Binding-site contacts:
Ligand atom C3 contacts residue ASN90 of chain 2.A at 3.7 Å.
Ligand atom O6 contacts residue HIS57 of chain 2.A at 3.6 Å.
Ligand atom C3 contacts residue LYS91 of chain 2.A at 3.6 Å.
Ligand atom O6 contacts residue GLN56 of chain 2.A at 3.1 Å (h-bond).
Ligand atom C6B contacts residue ASP59 of chain 1.E at 3.8 Å.
Ligand atom O3 contacts residue ASN90 of chain 2.A at 2.7 Å (h-bond).
Ligand atom C7' contacts residue GLY33 of chain 2.B at 3.5 Å.
Ligand atom C7B contacts residue ILE58 of chain 2.A at 3.5 Å (hydrophobic).
Ligand atom O3 contacts residue TRP88 of chain 2.A at 3.8 Å.
Ligand atom C2B contacts residue ASP59 of chain 1.E at 3.1 Å.
Ligand atom C4 contacts residue TRP88 of chain 2.A at 3.5 Å (hydrophobic).
Ligand atom C6B contacts residue ILE58 of chain 2.A at 3.4 Å (hydrophobic).
Ligand atom O2 contacts residue ASN90 of chain 2.A at 3.0 Å (h-bond).
Ligand atom N2' contacts residue TYR12 of chain 2.A at 3.7 Å.
Ligand atom O1B contacts residue ASP59 of chain 1.E at 2.8 Å (salt-bridge).
Ligand atom O4 contacts residue LYS91 of chain 2.A at 2.8 Å (salt-bridge).
Ligand atom N2' contacts residue GLY33 of chain 2.B at 3.0 Å.
Ligand atom C4 contacts residue LYS91 of chain 2.A at 3.8 Å.
Ligand atom C6 contacts residue TRP88 of chain 2.A at 3.7 Å (hydrophobic).
Ligand atom C3B contacts residue ASP59 of chain 1.E at 3.6 Å.
Ligand atom C2B contacts residue ILE58 of chain 1.E at 3.8 Å (hydrophobic).
Ligand atom O3' contacts residue TRP88 of chain 2.A at 3.5 Å.
Ligand atom C5 contacts residue TRP88 of chain 2.A at 3.6 Å (hydrophobic).
Ligand atom O3' contacts residue GLY33 of chain 2.B at 2.9 Å (h-bond).
Ligand atom O5 contacts residue GLN56 of chain 2.A at 3.4 Å (h-bond).
Ligand atom C6 contacts residue HIS57 of chain 2.A at 3.5 Å.
Ligand atom O3' contacts residue GLN61 of chain 2.A at 3.4 Å (h-bond).
Ligand atom C4 contacts residue GLU51 of chain 2.A at 3.3 Å.
Ligand atom C6 contacts residue GLN56 of chain 2.A at 3.7 Å.
Ligand atom O4 contacts residue GLU51 of chain 2.A at 2.6 Å (salt-bridge).
Ligand atom O4 contacts residue GLN56 of chain 2.A at 3.5 Å.
Ligand atom O6 contacts residue GLN61 of chain 2.A at 3.0 Å (h-bond).
Ligand atom C3 contacts residue TRP88 of chain 2.A at 3.6 Å (hydrophobic).
Ligand atom N4' contacts residue ILE58 of chain 2.A at 3.7 Å.
Ligand atom C7B contacts residue GLY33 of chain 2.B at 3.7 Å.
Ligand atom O1 contacts residue TRP88 of chain 2.A at 3.8 Å.
Ligand atom C5B contacts residue ILE58 of chain 2.A at 3.5 Å (hydrophobic).
Ligand atom C8' contacts residue GLY33 of chain 2.B at 3.4 Å.
Ligand atom C7B contacts residue LYS34 of chain 2.B at 3.5 Å.
Ligand atom O3 contacts residue LYS91 of chain 2.A at 2.8 Å (salt-bridge).

Sequence of chain 2.A:
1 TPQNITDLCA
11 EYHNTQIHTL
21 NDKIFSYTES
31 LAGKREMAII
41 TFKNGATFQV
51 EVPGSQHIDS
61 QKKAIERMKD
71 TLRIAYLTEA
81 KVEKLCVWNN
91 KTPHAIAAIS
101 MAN

Sequence of chain 1.E:
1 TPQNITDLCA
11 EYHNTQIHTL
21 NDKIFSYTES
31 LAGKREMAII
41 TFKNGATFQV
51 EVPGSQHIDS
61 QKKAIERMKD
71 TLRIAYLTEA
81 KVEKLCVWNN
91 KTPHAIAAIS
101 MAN

This small molecule binds to this protein.
Small molecule (SMILES): O=C(NCCN1CCOCC1)c1cc(O[C@H]2O[C@H](CO)[C@H](O)[C@H](O)[C@H]2O)cc([N+](=O)[O-])c1

Sequence of chain 2.B:
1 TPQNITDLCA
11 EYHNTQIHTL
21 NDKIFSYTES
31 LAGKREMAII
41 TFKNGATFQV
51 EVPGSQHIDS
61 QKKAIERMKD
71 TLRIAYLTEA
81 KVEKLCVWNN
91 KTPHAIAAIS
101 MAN